Binding-site contacts:
Ligand atom OD2 contacts residue GLY88 of chain 1.C at 3.3 Å.
Ligand atom OD1 contacts residue THR89 of chain 1.C at 2.6 Å (h-bond).
Ligand atom CB contacts residue ASP90 of chain 1.C at 3.2 Å.
Ligand atom CB contacts residue GLU283 of chain 1.A at 3.7 Å.
Ligand atom N contacts residue ASN248 of chain 1.A at 3.4 Å (h-bond).
Ligand atom N contacts residue GLU283 of chain 1.A at 2.6 Å (salt-bridge).
Ligand atom O contacts residue SER58 of chain 1.C at 2.4 Å (h-bond).
Ligand atom O contacts residue ASP90 of chain 1.C at 3.0 Å (salt-bridge).
Ligand atom OXT contacts residue GLY11 of chain 1.C at 3.4 Å.
Ligand atom OD1 contacts residue THR12 of chain 1.C at 2.9 Å (h-bond).
Ligand atom OD2 contacts residue GLY11 of chain 1.C at 4.0 Å.
Ligand atom CG contacts residue THR12 of chain 1.C at 2.6 Å.
Ligand atom OXT contacts residue GLY57 of chain 1.C at 3.4 Å.
Ligand atom CG contacts residue ALA114 of chain 1.C at 3.8 Å (hydrophobic).
Ligand atom CG contacts residue THR89 of chain 1.C at 2.8 Å.
Ligand atom N contacts residue GLN59 of chain 1.C at 2.8 Å (h-bond).
Ligand atom C contacts residue GLN59 of chain 1.C at 3.5 Å.
Ligand atom CA contacts residue GLN59 of chain 1.C at 3.7 Å.
Ligand atom N contacts residue ASP90 of chain 1.C at 2.8 Å (salt-bridge).
Ligand atom OD2 contacts residue THR89 of chain 1.C at 2.9 Å (h-bond).
Ligand atom C contacts residue ASP90 of chain 1.C at 3.8 Å.
Ligand atom CB contacts residue THR12 of chain 1.C at 3.0 Å.
Ligand atom C contacts residue GLY88 of chain 1.C at 3.4 Å.
Ligand atom C contacts residue SER58 of chain 1.C at 3.3 Å.
Ligand atom CA contacts residue GLU283 of chain 1.A at 3.3 Å.
Ligand atom OXT contacts residue THR12 of chain 1.C at 4.0 Å.
Ligand atom CA contacts residue THR12 of chain 1.C at 3.3 Å.
Ligand atom CB contacts residue THR89 of chain 1.C at 3.5 Å.
Ligand atom OXT contacts residue GLY88 of chain 1.C at 3.1 Å.
Ligand atom O contacts residue GLN59 of chain 1.C at 3.9 Å.
Ligand atom OD2 contacts residue ALA114 of chain 1.C at 3.9 Å.
Ligand atom C contacts residue THR89 of chain 1.C at 3.8 Å.
Ligand atom O contacts residue GLY88 of chain 1.C at 3.2 Å.
Ligand atom CA contacts residue ASP90 of chain 1.C at 3.6 Å.
Ligand atom OXT contacts residue GLN59 of chain 1.C at 3.5 Å (h-bond).
Ligand atom OD2 contacts residue THR12 of chain 1.C at 2.9 Å (h-bond).
Ligand atom CB contacts residue TYR25 of chain 1.C at 3.9 Å (hydrophobic).
Ligand atom OXT contacts residue SER58 of chain 1.C at 2.8 Å (h-bond).
Ligand atom O contacts residue THR89 of chain 1.C at 3.1 Å (h-bond).
Ligand atom OD1 contacts residue ALA114 of chain 1.C at 3.0 Å (h-bond).

Sequence of chain 1.A:
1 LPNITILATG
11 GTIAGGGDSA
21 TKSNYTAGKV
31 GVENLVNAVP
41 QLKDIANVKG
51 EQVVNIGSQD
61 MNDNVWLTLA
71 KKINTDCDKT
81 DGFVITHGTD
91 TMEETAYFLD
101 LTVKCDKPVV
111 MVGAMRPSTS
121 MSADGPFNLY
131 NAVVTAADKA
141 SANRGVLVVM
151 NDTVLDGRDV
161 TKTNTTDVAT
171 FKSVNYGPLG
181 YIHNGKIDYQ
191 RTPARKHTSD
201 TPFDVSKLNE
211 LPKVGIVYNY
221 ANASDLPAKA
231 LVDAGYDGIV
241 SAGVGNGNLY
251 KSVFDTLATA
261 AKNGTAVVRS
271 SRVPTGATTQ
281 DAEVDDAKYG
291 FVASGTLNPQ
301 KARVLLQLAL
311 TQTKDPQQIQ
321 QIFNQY

Sequence of chain 1.C:
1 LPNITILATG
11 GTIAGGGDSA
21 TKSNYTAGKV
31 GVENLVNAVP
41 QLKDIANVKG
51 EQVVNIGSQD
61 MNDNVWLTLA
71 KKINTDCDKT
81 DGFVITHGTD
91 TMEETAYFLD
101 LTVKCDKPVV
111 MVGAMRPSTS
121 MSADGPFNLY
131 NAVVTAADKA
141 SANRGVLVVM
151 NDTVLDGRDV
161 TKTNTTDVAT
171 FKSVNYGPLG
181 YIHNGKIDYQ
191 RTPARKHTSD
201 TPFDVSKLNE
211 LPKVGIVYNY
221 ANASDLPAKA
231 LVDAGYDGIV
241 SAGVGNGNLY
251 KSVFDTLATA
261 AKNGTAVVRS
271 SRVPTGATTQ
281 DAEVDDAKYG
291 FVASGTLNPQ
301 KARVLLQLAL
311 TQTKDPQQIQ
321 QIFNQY

A small-molecule ligand and the protein it binds are described below.
Small molecule (SMILES): N[C@@H](CC(=O)O)C(=O)O